Binding-site contacts:
Ligand atom C11 contacts residue TRP98 of chain 4.A at 3.6 Å (hydrophobic).
Ligand atom O1A contacts residue ARG212 of chain 4.A at 3.3 Å (salt-bridge).
Ligand atom N13 contacts residue ARG75 of chain 4.A at 3.3 Å (salt-bridge).
Ligand atom O9 contacts residue ALA166 of chain 4.A at 3.4 Å.
Ligand atom O1B contacts residue ARG37 of chain 4.A at 2.8 Å (salt-bridge).
Ligand atom O1A contacts residue ARG290 of chain 4.A at 2.7 Å (salt-bridge).
Ligand atom O10 contacts residue ASP70 of chain 4.A at 3.5 Å.
Ligand atom N12 contacts residue TRP98 of chain 4.A at 3.1 Å (h-bond).
Ligand atom C1 contacts residue ARG290 of chain 4.A at 3.5 Å.
Ligand atom C9 contacts residue GLU196 of chain 4.A at 3.2 Å.
Ligand atom N4 contacts residue ASP70 of chain 4.A at 3.0 Å (salt-bridge).
Ligand atom O8 contacts residue GLU196 of chain 4.A at 2.7 Å (salt-bridge).
Ligand atom N13 contacts residue TRP98 of chain 4.A at 2.8 Å (h-bond).
Ligand atom N12 contacts residue GLU147 of chain 4.A at 3.0 Å (salt-bridge).
Ligand atom O8 contacts residue ARG212 of chain 4.A at 3.4 Å.
Ligand atom O9 contacts residue GLU196 of chain 4.A at 2.5 Å (salt-bridge).
Ligand atom C2 contacts residue TYR324 of chain 4.A at 2.7 Å (hydrophobic).
Ligand atom O1B contacts residue ARG290 of chain 4.A at 2.9 Å (salt-bridge).
Ligand atom O8 contacts residue GLU197 of chain 4.A at 3.7 Å.
Ligand atom C12 contacts residue TRP98 of chain 4.A at 3.4 Å (hydrophobic).
Ligand atom C6 contacts residue GLU197 of chain 4.A at 3.6 Å.
Ligand atom C8 contacts residue GLU196 of chain 4.A at 3.5 Å.
Ligand atom C12 contacts residue GLU38 of chain 4.A at 3.7 Å.
Ligand atom O1B contacts residue TYR324 of chain 4.A at 3.6 Å.
Ligand atom O10 contacts residue ARG71 of chain 4.A at 2.9 Å (salt-bridge).
Ligand atom C11 contacts residue ILE142 of chain 4.A at 3.8 Å (hydrophobic).
Ligand atom O9 contacts residue ARG144 of chain 4.A at 3.4 Å (salt-bridge).
Ligand atom C3 contacts residue ASP70 of chain 4.A at 3.2 Å.
Ligand atom C13 contacts residue ARG71 of chain 4.A at 3.7 Å.
Ligand atom C1 contacts residue TYR324 of chain 4.A at 3.1 Å (hydrophobic).
Ligand atom O6 contacts residue TYR324 of chain 4.A at 3.5 Å (h-bond).
Ligand atom C9 contacts residue ALA166 of chain 4.A at 3.8 Å (hydrophobic).
Ligand atom N13 contacts residue GLU38 of chain 4.A at 3.8 Å.
Ligand atom C8 contacts residue ARG212 of chain 4.A at 3.6 Å.
Ligand atom N4 contacts residue GLU38 of chain 4.A at 3.4 Å (salt-bridge).
Ligand atom C4 contacts residue ASP70 of chain 4.A at 3.6 Å.
Ligand atom N13 contacts residue ASP70 of chain 4.A at 3.0 Å (salt-bridge).
Ligand atom C3 contacts residue GLU38 of chain 4.A at 3.5 Å.
Ligand atom C3 contacts residue TYR324 of chain 4.A at 3.5 Å (hydrophobic).
Ligand atom O1A contacts residue TYR324 of chain 4.A at 3.5 Å (h-bond).

The protein below binds the small molecule below.
Small molecule (SMILES): [H]/N=C(\N)N[C@H]1C=C(C(=O)O)O[C@@H]([C@H](OC)[C@H](O)CO)[C@@H]1NC(C)=O

Sequence of chain 4.A:
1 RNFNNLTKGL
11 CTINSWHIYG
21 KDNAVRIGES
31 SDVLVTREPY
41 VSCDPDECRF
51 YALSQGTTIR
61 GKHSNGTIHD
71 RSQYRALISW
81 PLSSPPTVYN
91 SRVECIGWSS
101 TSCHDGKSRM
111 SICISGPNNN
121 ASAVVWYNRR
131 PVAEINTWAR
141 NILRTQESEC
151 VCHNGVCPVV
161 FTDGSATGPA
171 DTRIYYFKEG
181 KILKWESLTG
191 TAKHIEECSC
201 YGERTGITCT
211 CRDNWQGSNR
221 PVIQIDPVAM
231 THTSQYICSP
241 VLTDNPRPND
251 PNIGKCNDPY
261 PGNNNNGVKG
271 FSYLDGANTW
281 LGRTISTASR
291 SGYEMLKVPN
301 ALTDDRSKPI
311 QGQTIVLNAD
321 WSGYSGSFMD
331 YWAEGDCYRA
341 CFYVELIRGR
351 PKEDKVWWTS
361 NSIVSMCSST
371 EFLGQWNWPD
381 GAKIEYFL